Binding-site contacts:
Ligand atom O2 contacts residue ARG111 of chain 1.E at 2.9 Å (salt-bridge).
Ligand atom C2 contacts residue TYR284 of chain 1.E at 4.0 Å (hydrophobic).
Ligand atom N contacts residue SER179 of chain 1.E at 3.8 Å.
Ligand atom O2 contacts residue PHE180 of chain 1.E at 3.0 Å.
Ligand atom C2 contacts residue LEU280 of chain 1.E at 3.8 Å (hydrophobic).
Ligand atom C4 contacts residue PHE277 of chain 1.E at 4.2 Å (hydrophobic).
Ligand atom C2 contacts residue PHE180 of chain 1.E at 3.9 Å (hydrophobic).
Ligand atom C6 contacts residue PHE180 of chain 1.E at 3.8 Å (hydrophobic).
Ligand atom C4 contacts residue LEU83 of chain 1.E at 3.2 Å (hydrophobic).
Ligand atom C5 contacts residue SER178 of chain 1.E at 3.8 Å.
Ligand atom C5 contacts residue PHE277 of chain 1.E at 3.5 Å (hydrophobic).
Ligand atom C3 contacts residue TYR284 of chain 1.E at 3.6 Å (hydrophobic).
Ligand atom O1 contacts residue LEU280 of chain 1.E at 3.9 Å.
Ligand atom C5 contacts residue LEU83 of chain 1.E at 4.1 Å (hydrophobic).
Ligand atom C3 contacts residue TYR87 of chain 1.E at 4.1 Å (hydrophobic).
Ligand atom C3 contacts residue LEU280 of chain 1.E at 3.9 Å (hydrophobic).
Ligand atom C6 contacts residue ARG111 of chain 1.E at 3.2 Å.
Ligand atom O2 contacts residue LEU107 of chain 1.E at 3.9 Å.
Ligand atom C4 contacts residue TYR87 of chain 1.E at 3.3 Å (hydrophobic).
Ligand atom N contacts residue PHE277 of chain 1.E at 3.8 Å.
Ligand atom C1 contacts residue LEU280 of chain 1.E at 4.3 Å (hydrophobic).
Ligand atom C5 contacts residue TRP91 of chain 1.E at 4.1 Å (hydrophobic).
Ligand atom C6 contacts residue LEU280 of chain 1.E at 3.9 Å (hydrophobic).
Ligand atom N contacts residue SER178 of chain 1.E at 3.6 Å.
Ligand atom C6 contacts residue TYR284 of chain 1.E at 3.6 Å (hydrophobic).
Ligand atom C2 contacts residue LEU83 of chain 1.E at 4.4 Å (hydrophobic).
Ligand atom O1 contacts residue ARG111 of chain 1.E at 2.9 Å (salt-bridge).
Ligand atom N contacts residue PHE180 of chain 1.E at 3.8 Å.
Ligand atom C6 contacts residue LEU107 of chain 1.E at 3.6 Å (hydrophobic).
Ligand atom C1 contacts residue SER179 of chain 1.E at 4.1 Å.
Ligand atom O1 contacts residue LEU107 of chain 1.E at 2.9 Å.
Ligand atom C1 contacts residue PHE180 of chain 1.E at 3.1 Å (hydrophobic).
Ligand atom O1 contacts residue TYR284 of chain 1.E at 2.5 Å (h-bond).
Ligand atom C5 contacts residue TYR87 of chain 1.E at 3.9 Å (hydrophobic).
Ligand atom C3 contacts residue LEU83 of chain 1.E at 3.3 Å (hydrophobic).

Sequence of chain 1.E:
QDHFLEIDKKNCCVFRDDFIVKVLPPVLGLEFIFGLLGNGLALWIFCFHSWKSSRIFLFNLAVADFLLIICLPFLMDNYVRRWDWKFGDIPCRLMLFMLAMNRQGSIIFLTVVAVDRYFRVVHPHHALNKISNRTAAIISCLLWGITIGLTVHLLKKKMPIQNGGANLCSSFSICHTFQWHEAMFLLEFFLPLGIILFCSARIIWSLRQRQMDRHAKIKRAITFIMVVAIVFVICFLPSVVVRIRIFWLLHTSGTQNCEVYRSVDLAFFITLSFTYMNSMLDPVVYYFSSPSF

This small molecule binds to this protein.
Small molecule (SMILES): O=C(O)c1cccnc1